The small molecule below binds the protein below.
Small molecule (SMILES): CCCCCCCC(=O)O

Sequence of chain 1.RA:
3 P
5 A

Sequence of chain 1.P:
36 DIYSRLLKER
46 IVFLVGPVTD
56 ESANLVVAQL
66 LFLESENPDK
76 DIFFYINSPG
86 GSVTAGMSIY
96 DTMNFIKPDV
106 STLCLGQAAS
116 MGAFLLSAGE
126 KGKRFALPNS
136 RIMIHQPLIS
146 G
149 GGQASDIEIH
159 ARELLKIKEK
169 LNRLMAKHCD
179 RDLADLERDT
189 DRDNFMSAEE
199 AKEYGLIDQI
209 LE

Binding-site contacts:
Ligand atom C4 contacts residue LEU66 of chain 1.O at 4.2 Å (hydrophobic).
Ligand atom C2 contacts residue LEU66 of chain 1.O at 4.2 Å (hydrophobic).
Ligand atom C7 contacts residue PHE67 of chain 1.O at 3.8 Å (hydrophobic).
Ligand atom C1 contacts residue ALO2 of chain 1.RA at 3.1 Å.
Ligand atom C3 contacts residue WFP1 of chain 1.RA at 3.8 Å.
Ligand atom C5 contacts residue LEU41 of chain 1.P at 4.2 Å (hydrophobic).
Ligand atom C2 contacts residue ILE46 of chain 1.P at 3.9 Å (hydrophobic).
Ligand atom C2 contacts residue WFP1 of chain 1.RA at 2.6 Å.
Ligand atom C5 contacts residue SER70 of chain 1.O at 4.1 Å.
Ligand atom C3 contacts residue ILE46 of chain 1.P at 4.5 Å (hydrophobic).
Ligand atom C6 contacts residue LEU41 of chain 1.P at 3.8 Å (hydrophobic).
Ligand atom C5 contacts residue LEU66 of chain 1.O at 4.1 Å (hydrophobic).
Ligand atom C8 contacts residue PHE67 of chain 1.O at 3.6 Å (hydrophobic).
Ligand atom C1 contacts residue MP86 of chain 1.RA at 4.0 Å.
Ligand atom O1 contacts residue LEU66 of chain 1.O at 4.1 Å.
Ligand atom C8 contacts residue SER70 of chain 1.O at 3.8 Å.
Ligand atom C4 contacts residue ILE46 of chain 1.P at 3.9 Å (hydrophobic).
Ligand atom C1 contacts residue TYR80 of chain 1.P at 3.6 Å (hydrophobic).
Ligand atom O1 contacts residue GLU69 of chain 1.O at 4.5 Å.
Ligand atom C2 contacts residue TYR80 of chain 1.P at 3.6 Å (hydrophobic).
Ligand atom C6 contacts residue SER70 of chain 1.O at 4.3 Å.
Ligand atom C8 contacts residue ARG40 of chain 1.P at 3.8 Å.
Ligand atom C7 contacts residue LEU41 of chain 1.P at 3.6 Å (hydrophobic).
Ligand atom O1 contacts residue WFP1 of chain 1.RA at 2.4 Å (h-bond).
Ligand atom C3 contacts residue LEU66 of chain 1.O at 4.1 Å (hydrophobic).
Ligand atom C7 contacts residue LEU66 of chain 1.O at 4.1 Å (hydrophobic).
Ligand atom C7 contacts residue SER70 of chain 1.O at 4.2 Å.
Ligand atom C6 contacts residue GLU44 of chain 1.P at 3.9 Å.
Ligand atom C2 contacts residue MP86 of chain 1.RA at 3.8 Å.
Ligand atom O1 contacts residue ALO2 of chain 1.RA at 2.7 Å (h-bond).
Ligand atom C1 contacts residue WFP1 of chain 1.RA at 1.5 Å.
Ligand atom C1 contacts residue LEU66 of chain 1.O at 4.1 Å (hydrophobic).
Ligand atom C2 contacts residue ALO2 of chain 1.RA at 4.4 Å.
Ligand atom C4 contacts residue LEU41 of chain 1.P at 3.8 Å (hydrophobic).

Sequence of chain 1.O:
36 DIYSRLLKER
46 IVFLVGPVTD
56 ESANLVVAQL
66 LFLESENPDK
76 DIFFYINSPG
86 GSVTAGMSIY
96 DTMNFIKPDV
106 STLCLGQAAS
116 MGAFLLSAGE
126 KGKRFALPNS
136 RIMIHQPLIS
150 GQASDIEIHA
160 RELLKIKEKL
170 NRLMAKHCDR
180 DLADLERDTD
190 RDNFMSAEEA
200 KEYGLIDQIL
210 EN